Binding-site contacts:
Ligand atom C contacts residue HIS10 of chain 1.B at 4.3 Å.
Ligand atom CM contacts residue LEU17 of chain 2.D at 4.3 Å (hydrophobic).
Ligand atom O1 contacts residue HIS10 of chain 1.B at 3.5 Å.
Ligand atom O4 contacts residue SER9 of chain 1.A at 3.8 Å.
Ligand atom C4 contacts residue CYS11 of chain 1.A at 4.0 Å (hydrophobic).
Ligand atom O4 contacts residue CYS6 of chain 1.A at 2.5 Å (h-bond).
Ligand atom O4 contacts residue LEU11 of chain 1.B at 4.1 Å.
Ligand atom C6 contacts residue CYS11 of chain 1.A at 4.5 Å (hydrophobic).
Ligand atom C4 contacts residue CYS6 of chain 1.A at 3.4 Å (hydrophobic).
Ligand atom C5 contacts residue CYS11 of chain 1.A at 3.6 Å (hydrophobic).
Ligand atom C1 contacts residue ALA14 of chain 1.B at 4.3 Å (hydrophobic).
Ligand atom O2 contacts residue LEU17 of chain 2.D at 4.0 Å.
Ligand atom O4 contacts residue CYS11 of chain 1.A at 3.1 Å (h-bond).
Ligand atom C6 contacts residue ALA14 of chain 1.B at 4.3 Å (hydrophobic).
Ligand atom O2 contacts residue TYR16 of chain 2.D at 4.2 Å.
Ligand atom C2 contacts residue HIS10 of chain 1.B at 4.1 Å.
Ligand atom C6 contacts residue LEU17 of chain 2.D at 3.8 Å (hydrophobic).
Ligand atom CM contacts residue GLU13 of chain 2.D at 3.5 Å.
Ligand atom C3 contacts residue CYS6 of chain 1.A at 3.4 Å (hydrophobic).
Ligand atom C contacts residue ALA14 of chain 1.B at 4.3 Å (hydrophobic).
Ligand atom O4 contacts residue ILE10 of chain 1.A at 3.9 Å.
Ligand atom CM contacts residue TYR16 of chain 2.D at 4.5 Å (hydrophobic).
Ligand atom C2 contacts residue LEU11 of chain 1.B at 4.1 Å (hydrophobic).
Ligand atom C4 contacts residue LEU11 of chain 1.B at 3.9 Å (hydrophobic).
Ligand atom O2 contacts residue ALA14 of chain 1.B at 4.3 Å.
Ligand atom C3 contacts residue LEU11 of chain 1.B at 3.5 Å (hydrophobic).
Ligand atom C5 contacts residue LEU16 of chain 1.A at 4.3 Å (hydrophobic).
Ligand atom C5 contacts residue LEU17 of chain 2.D at 4.4 Å (hydrophobic).

Sequence of chain 1.A:
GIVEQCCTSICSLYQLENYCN

This protein binds this small molecule.
Small molecule (SMILES): COC(=O)c1ccc(O)cc1

Sequence of chain 2.D:
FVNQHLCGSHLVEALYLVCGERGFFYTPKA

Sequence of chain 1.B:
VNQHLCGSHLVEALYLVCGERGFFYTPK